Sequence of chain 1.A:
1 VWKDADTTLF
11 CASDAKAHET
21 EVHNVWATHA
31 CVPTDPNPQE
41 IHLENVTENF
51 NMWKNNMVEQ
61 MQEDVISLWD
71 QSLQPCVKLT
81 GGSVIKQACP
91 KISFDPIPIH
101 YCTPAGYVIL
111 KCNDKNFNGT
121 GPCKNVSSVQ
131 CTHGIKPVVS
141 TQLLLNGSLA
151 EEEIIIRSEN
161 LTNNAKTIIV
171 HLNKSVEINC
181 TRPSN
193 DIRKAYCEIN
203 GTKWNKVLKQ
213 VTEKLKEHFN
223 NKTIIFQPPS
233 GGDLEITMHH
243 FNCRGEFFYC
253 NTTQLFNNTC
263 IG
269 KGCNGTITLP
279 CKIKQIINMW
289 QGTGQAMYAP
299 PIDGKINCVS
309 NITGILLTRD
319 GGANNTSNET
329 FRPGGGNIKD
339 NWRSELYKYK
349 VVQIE

The small molecule below binds the protein below.
Small molecule (SMILES): CC(=O)N[C@@H]1[C@@H](O)[C@H](O)[C@@H](CO)O[C@H]1O

Binding-site contacts:
Ligand atom C4 contacts residue ASN202 of chain 1.A at 4.2 Å.
Ligand atom O5 contacts residue ASN202 of chain 1.A at 2.3 Å (h-bond).
Ligand atom C5 contacts residue ASN202 of chain 1.A at 3.6 Å.
Ligand atom C1 contacts residue LYS205 of chain 1.A at 3.7 Å.
Ligand atom O5 contacts residue THR204 of chain 1.A at 4.4 Å.
Ligand atom C1 contacts residue THR204 of chain 1.A at 4.2 Å.
Ligand atom O6 contacts residue LYS205 of chain 1.A at 3.5 Å.
Ligand atom N2 contacts residue ASN202 of chain 1.A at 2.9 Å (h-bond).
Ligand atom C2 contacts residue ASN202 of chain 1.A at 2.4 Å.
Ligand atom C7 contacts residue ASN202 of chain 1.A at 3.7 Å.
Ligand atom C7 contacts residue THR274 of chain 1.A at 4.4 Å.
Ligand atom C2 contacts residue LYS205 of chain 1.A at 4.5 Å.
Ligand atom O5 contacts residue LYS205 of chain 1.A at 2.7 Å (salt-bridge).
Ligand atom C4 contacts residue LYS205 of chain 1.A at 4.3 Å.
Ligand atom C5 contacts residue THR204 of chain 1.A at 4.5 Å.
Ligand atom O7 contacts residue ASN202 of chain 1.A at 4.0 Å.
Ligand atom C6 contacts residue LYS205 of chain 1.A at 3.3 Å.
Ligand atom C5 contacts residue LYS205 of chain 1.A at 3.5 Å.
Ligand atom C8 contacts residue THR274 of chain 1.A at 3.3 Å.
Ligand atom O6 contacts residue THR204 of chain 1.A at 4.3 Å.
Ligand atom C3 contacts residue ASN202 of chain 1.A at 3.8 Å.
Ligand atom C1 contacts residue ASN202 of chain 1.A at 1.4 Å.